The small molecule below binds the protein below.
Small molecule (SMILES): CC(=O)N[C@@H]1[C@@H](O)[C@H](O)[C@@H](CO)O[C@H]1O

Sequence of chain 1.A:
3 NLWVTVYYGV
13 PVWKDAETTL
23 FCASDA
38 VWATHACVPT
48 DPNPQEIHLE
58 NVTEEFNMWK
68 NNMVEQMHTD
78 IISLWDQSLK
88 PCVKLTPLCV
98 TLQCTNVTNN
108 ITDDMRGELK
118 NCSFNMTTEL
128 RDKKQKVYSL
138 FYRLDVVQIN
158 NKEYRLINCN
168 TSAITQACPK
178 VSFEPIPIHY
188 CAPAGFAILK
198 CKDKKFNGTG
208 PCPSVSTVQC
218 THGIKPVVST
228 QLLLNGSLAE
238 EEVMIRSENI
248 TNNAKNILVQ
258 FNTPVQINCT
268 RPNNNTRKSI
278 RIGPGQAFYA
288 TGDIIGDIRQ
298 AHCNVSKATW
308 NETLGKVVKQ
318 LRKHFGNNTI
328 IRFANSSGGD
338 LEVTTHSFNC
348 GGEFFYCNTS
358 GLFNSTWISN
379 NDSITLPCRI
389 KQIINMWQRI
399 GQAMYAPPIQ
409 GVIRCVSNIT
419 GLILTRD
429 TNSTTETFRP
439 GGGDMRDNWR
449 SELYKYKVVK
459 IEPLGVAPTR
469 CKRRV

Binding-site contacts:
Ligand atom C2 contacts residue ASN308 of chain 1.A at 2.6 Å.
Ligand atom C5 contacts residue ASN308 of chain 1.A at 3.7 Å.
Ligand atom C4 contacts residue TRP364 of chain 1.A at 4.4 Å (hydrophobic).
Ligand atom C5 contacts residue TRP364 of chain 1.A at 3.6 Å (hydrophobic).
Ligand atom O5 contacts residue ASN308 of chain 1.A at 2.4 Å (h-bond).
Ligand atom O5 contacts residue TRP364 of chain 1.A at 4.3 Å.
Ligand atom C3 contacts residue ASN308 of chain 1.A at 4.0 Å.
Ligand atom N2 contacts residue ASN308 of chain 1.A at 2.9 Å (h-bond).
Ligand atom C6 contacts residue TRP364 of chain 1.A at 4.2 Å (hydrophobic).
Ligand atom C8 contacts residue ASN308 of chain 1.A at 4.4 Å.
Ligand atom O6 contacts residue TRP364 of chain 1.A at 4.2 Å.
Ligand atom C1 contacts residue TRP364 of chain 1.A at 4.3 Å (hydrophobic).
Ligand atom C7 contacts residue ASN308 of chain 1.A at 3.4 Å.
Ligand atom C8 contacts residue LYS304 of chain 1.A at 3.8 Å.
Ligand atom O7 contacts residue ASN308 of chain 1.A at 3.9 Å.
Ligand atom C1 contacts residue ASN308 of chain 1.A at 1.6 Å.
Ligand atom O4 contacts residue TRP364 of chain 1.A at 3.9 Å.
Ligand atom C4 contacts residue ASN308 of chain 1.A at 4.4 Å.